Binding-site contacts:
Ligand atom C1 contacts residue ASN265 of chain 1.D at 1.4 Å.
Ligand atom C4 contacts residue ASN265 of chain 1.D at 4.2 Å.
Ligand atom N2 contacts residue ASN265 of chain 1.D at 2.9 Å (h-bond).
Ligand atom O6 contacts residue ASN265 of chain 1.D at 4.5 Å.
Ligand atom O5 contacts residue ASN265 of chain 1.D at 2.4 Å (h-bond).
Ligand atom O7 contacts residue ASN265 of chain 1.D at 4.1 Å.
Ligand atom C3 contacts residue ASN265 of chain 1.D at 3.8 Å.
Ligand atom C2 contacts residue ASN265 of chain 1.D at 2.5 Å.
Ligand atom C7 contacts residue ASN265 of chain 1.D at 3.7 Å.
Ligand atom N2 contacts residue GLN263 of chain 1.D at 4.5 Å.
Ligand atom C5 contacts residue ASN265 of chain 1.D at 3.6 Å.
Ligand atom C8 contacts residue GLN263 of chain 1.D at 3.3 Å.

This small molecule binds to this protein.
Small molecule (SMILES): CC(=O)N[C@H]1[C@H](O[C@H]2[C@H](O)[C@@H](NC(C)=O)CO[C@@H]2CO)O[C@H](CO)[C@@H](O)[C@@H]1O

Sequence of chain 1.D:
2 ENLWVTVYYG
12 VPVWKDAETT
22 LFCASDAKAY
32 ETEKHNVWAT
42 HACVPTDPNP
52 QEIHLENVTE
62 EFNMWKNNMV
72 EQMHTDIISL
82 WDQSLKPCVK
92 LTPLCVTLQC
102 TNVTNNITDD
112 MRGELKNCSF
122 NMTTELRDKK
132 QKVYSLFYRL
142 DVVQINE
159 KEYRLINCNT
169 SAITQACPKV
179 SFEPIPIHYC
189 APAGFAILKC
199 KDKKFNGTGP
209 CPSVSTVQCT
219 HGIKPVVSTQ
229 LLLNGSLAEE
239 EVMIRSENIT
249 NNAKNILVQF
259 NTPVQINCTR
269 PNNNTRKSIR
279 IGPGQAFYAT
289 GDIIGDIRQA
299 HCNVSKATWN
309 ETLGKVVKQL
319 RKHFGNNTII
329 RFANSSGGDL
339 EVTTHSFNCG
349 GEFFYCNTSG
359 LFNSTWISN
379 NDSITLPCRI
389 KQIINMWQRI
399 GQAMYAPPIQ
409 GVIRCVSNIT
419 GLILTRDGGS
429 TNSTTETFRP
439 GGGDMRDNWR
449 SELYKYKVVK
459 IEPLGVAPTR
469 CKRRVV